Sequence of chain 3.A:
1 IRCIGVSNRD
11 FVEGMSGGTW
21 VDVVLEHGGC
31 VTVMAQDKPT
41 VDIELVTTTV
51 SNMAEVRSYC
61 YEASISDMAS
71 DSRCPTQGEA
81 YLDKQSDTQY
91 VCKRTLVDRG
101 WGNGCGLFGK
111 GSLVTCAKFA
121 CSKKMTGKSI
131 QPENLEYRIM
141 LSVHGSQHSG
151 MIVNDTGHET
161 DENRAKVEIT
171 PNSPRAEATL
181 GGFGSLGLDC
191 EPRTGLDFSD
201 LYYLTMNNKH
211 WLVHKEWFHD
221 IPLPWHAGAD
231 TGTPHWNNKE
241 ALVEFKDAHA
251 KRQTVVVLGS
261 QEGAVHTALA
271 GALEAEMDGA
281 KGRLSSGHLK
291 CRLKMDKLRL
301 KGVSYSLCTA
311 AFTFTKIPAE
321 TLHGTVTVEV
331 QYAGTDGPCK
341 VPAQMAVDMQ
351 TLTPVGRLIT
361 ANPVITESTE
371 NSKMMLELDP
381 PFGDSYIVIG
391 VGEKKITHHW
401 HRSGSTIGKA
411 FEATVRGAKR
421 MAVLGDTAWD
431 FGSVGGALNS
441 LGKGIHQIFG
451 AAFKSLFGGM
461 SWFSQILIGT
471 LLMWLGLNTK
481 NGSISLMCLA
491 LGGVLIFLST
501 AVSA

Binding-site contacts:
Ligand atom C6 contacts residue MET151 of chain 3.A at 4.0 Å (hydrophobic).
Ligand atom C5 contacts residue THR156 of chain 3.A at 4.1 Å.
Ligand atom O5 contacts residue THR156 of chain 3.A at 3.9 Å.
Ligand atom N2 contacts residue THR156 of chain 3.A at 4.3 Å.
Ligand atom C2 contacts residue ASN154 of chain 3.A at 2.5 Å.
Ligand atom C3 contacts residue THR156 of chain 3.A at 4.5 Å.
Ligand atom C4 contacts residue ASN154 of chain 3.A at 4.3 Å.
Ligand atom C8 contacts residue ASN154 of chain 3.A at 2.8 Å.
Ligand atom O6 contacts residue MET151 of chain 3.A at 4.0 Å.
Ligand atom C1 contacts residue ASN154 of chain 3.A at 1.4 Å.
Ligand atom O5 contacts residue MET151 of chain 3.A at 3.9 Å.
Ligand atom C1 contacts residue THR156 of chain 3.A at 3.2 Å.
Ligand atom C3 contacts residue ASN154 of chain 3.A at 3.8 Å.
Ligand atom N2 contacts residue ASN154 of chain 3.A at 2.9 Å (h-bond).
Ligand atom C5 contacts residue ASN154 of chain 3.A at 3.7 Å.
Ligand atom O7 contacts residue ASN154 of chain 3.A at 4.3 Å.
Ligand atom O5 contacts residue ASN154 of chain 3.A at 2.3 Å (h-bond).
Ligand atom C7 contacts residue ASN154 of chain 3.A at 3.3 Å.
Ligand atom C2 contacts residue THR156 of chain 3.A at 4.2 Å.

A small-molecule ligand and the protein it binds are described below.
Small molecule (SMILES): CC(=O)N[C@@H]1[C@@H](O)[C@H](O)[C@@H](CO)O[C@H]1O